Binding-site contacts:
Ligand atom C7 contacts residue ASN126 of chain 2.A at 3.4 Å.
Ligand atom O7 contacts residue ASN126 of chain 2.A at 3.0 Å (h-bond).
Ligand atom C4 contacts residue ASN126 of chain 2.A at 4.3 Å.
Ligand atom C1 contacts residue ASN126 of chain 2.A at 1.4 Å.
Ligand atom O5 contacts residue ASN126 of chain 2.A at 2.4 Å (h-bond).
Ligand atom N2 contacts residue ASN126 of chain 2.A at 3.1 Å (h-bond).
Ligand atom C8 contacts residue ASP125 of chain 2.A at 3.0 Å.
Ligand atom C2 contacts residue ASN126 of chain 2.A at 2.6 Å.
Ligand atom C5 contacts residue ASN126 of chain 2.A at 3.6 Å.
Ligand atom C3 contacts residue ASN126 of chain 2.A at 3.8 Å.
Ligand atom C7 contacts residue ASP125 of chain 2.A at 4.3 Å.
Ligand atom C8 contacts residue ASN126 of chain 2.A at 3.7 Å.

Sequence of chain 2.A:
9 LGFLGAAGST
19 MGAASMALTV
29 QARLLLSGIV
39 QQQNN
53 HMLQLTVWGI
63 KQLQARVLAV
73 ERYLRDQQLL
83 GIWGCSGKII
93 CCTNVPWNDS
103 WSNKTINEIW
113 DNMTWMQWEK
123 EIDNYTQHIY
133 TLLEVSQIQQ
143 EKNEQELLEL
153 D

The small molecule below binds the protein below.
Small molecule (SMILES): CC(=O)N[C@H]1[C@H](O[C@H]2[C@H](O)[C@@H](NC(C)=O)CO[C@@H]2CO)O[C@H](CO)[C@@H](O[C@@H]2O[C@H](CO)[C@@H](O)[C@H](O)[C@@H]2O)[C@@H]1O